Binding-site contacts:
Ligand atom CA contacts residue SER92 of chain 1.B at 3.1 Å.
Ligand atom C2' contacts residue ASP113 of chain 1.B at 3.5 Å.
Ligand atom C12 contacts residue PHE194 of chain 1.B at 3.5 Å (hydrophobic).
Ligand atom C12 contacts residue TYR39 of chain 1.B at 3.5 Å (hydrophobic).
Ligand atom O3' contacts residue ASP113 of chain 1.B at 2.6 Å (salt-bridge).
Ligand atom O3' contacts residue ASN118 of chain 1.B at 3.1 Å (h-bond).
Ligand atom CL1 contacts residue PHE194 of chain 1.B at 3.6 Å.
Ligand atom N7 contacts residue VAL199 of chain 1.B at 3.5 Å.
Ligand atom C1' contacts residue ASP113 of chain 1.B at 3.3 Å.
Ligand atom C4 contacts residue PHE114 of chain 1.B at 3.4 Å (hydrophobic).
Ligand atom O2' contacts residue LEU115 of chain 1.B at 3.2 Å.
Ligand atom C5' contacts residue TYR39 of chain 1.B at 3.5 Å (hydrophobic).
Ligand atom N contacts residue SER92 of chain 1.B at 2.9 Å (h-bond).
Ligand atom O contacts residue TYR47 of chain 1.B at 2.7 Å (h-bond).
Ligand atom C3' contacts residue ASP113 of chain 1.B at 3.5 Å.
Ligand atom O contacts residue TYR52 of chain 1.B at 2.4 Å (h-bond).
Ligand atom N1 contacts residue VAL171 of chain 1.B at 3.0 Å (h-bond).
Ligand atom C16 contacts residue GLU231 of chain 1.B at 3.1 Å.
Ligand atom N contacts residue ALA193 of chain 1.B at 3.0 Å (h-bond).
Ligand atom O1 contacts residue ALA193 of chain 1.B at 3.3 Å.
Ligand atom C contacts residue TYR97 of chain 1.B at 3.4 Å (hydrophobic).
Ligand atom N3 contacts residue PHE114 of chain 1.B at 3.6 Å.
Ligand atom N6 contacts residue ASP170 of chain 1.B at 3.3 Å (salt-bridge).
Ligand atom C8 contacts residue VAL199 of chain 1.B at 3.3 Å (hydrophobic).
Ligand atom C5' contacts residue PHE194 of chain 1.B at 3.4 Å (hydrophobic).
Ligand atom O1 contacts residue TYR97 of chain 1.B at 2.5 Å (h-bond).
Ligand atom CG contacts residue PHE194 of chain 1.B at 3.3 Å (hydrophobic).
Ligand atom C13 contacts residue PHE194 of chain 1.B at 3.5 Å (hydrophobic).
Ligand atom O2' contacts residue ASP113 of chain 1.B at 2.9 Å (salt-bridge).
Ligand atom C contacts residue TYR52 of chain 1.B at 3.4 Å (hydrophobic).
Ligand atom O3' contacts residue GLY93 of chain 1.B at 3.3 Å.
Ligand atom C19 contacts residue TYR47 of chain 1.B at 3.2 Å (hydrophobic).
Ligand atom N1 contacts residue ASP170 of chain 1.B at 3.4 Å.
Ligand atom C11 contacts residue TYR47 of chain 1.B at 3.6 Å (hydrophobic).
Ligand atom CA contacts residue THR95 of chain 1.B at 3.5 Å.
Ligand atom N contacts residue GLY91 of chain 1.B at 3.0 Å (h-bond).
Ligand atom O contacts residue THR95 of chain 1.B at 3.6 Å.
Ligand atom N10 contacts residue GLU231 of chain 1.B at 3.1 Å (salt-bridge).
Ligand atom CB contacts residue TYR47 of chain 1.B at 3.3 Å (hydrophobic).
Ligand atom C contacts residue THR95 of chain 1.B at 3.5 Å.

A small-molecule ligand and the protein it binds are described below.
Small molecule (SMILES): Nc1ncnc2c1ncn2[C@@H]1O[C@H](CN(CCC[C@H]2CNCc3c2ccc(Cl)c3Cl)CC[C@H](N)C(=O)O)[C@@H](O)[C@H]1O

Sequence of chain 1.B:
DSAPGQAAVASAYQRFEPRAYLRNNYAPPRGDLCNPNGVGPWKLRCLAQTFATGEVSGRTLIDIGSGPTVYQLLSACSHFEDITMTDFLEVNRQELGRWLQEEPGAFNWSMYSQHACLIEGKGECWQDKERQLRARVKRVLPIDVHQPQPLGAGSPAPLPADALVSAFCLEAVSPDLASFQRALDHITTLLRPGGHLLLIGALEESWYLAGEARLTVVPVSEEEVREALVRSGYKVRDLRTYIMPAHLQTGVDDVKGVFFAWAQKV